Binding-site contacts:
Ligand atom C7 contacts residue VAL86 of chain 1.A at 4.1 Å (hydrophobic).
Ligand atom O2P contacts residue GLY9 of chain 1.A at 3.5 Å.
Ligand atom C8 contacts residue GLN101 of chain 1.A at 4.2 Å.
Ligand atom C6 contacts residue GLN101 of chain 1.A at 3.5 Å.
Ligand atom C5 contacts residue THR10 of chain 1.A at 3.7 Å.
Ligand atom P contacts residue GLY9 of chain 1.A at 3.9 Å.
Ligand atom C7 contacts residue GLY102 of chain 1.A at 3.6 Å.
Ligand atom N contacts residue GLN101 of chain 1.A at 4.1 Å.
Ligand atom C7 contacts residue GLN101 of chain 1.A at 3.7 Å.
Ligand atom O4P contacts residue THR10 of chain 1.A at 4.0 Å.
Ligand atom O1P contacts residue GLY9 of chain 1.A at 3.5 Å.
Ligand atom C6 contacts residue GLY9 of chain 1.A at 3.7 Å.
Ligand atom C6 contacts residue GLY102 of chain 1.A at 3.3 Å.
Ligand atom O4P contacts residue GLY9 of chain 1.A at 3.8 Å.
Ligand atom C7 contacts residue LYS104 of chain 1.A at 4.0 Å.
Ligand atom C4 contacts residue THR10 of chain 1.A at 3.8 Å.
Ligand atom N contacts residue GLY9 of chain 1.A at 3.8 Å.
Ligand atom C7 contacts residue THR103 of chain 1.A at 4.3 Å.
Ligand atom C5 contacts residue LYS104 of chain 1.A at 4.4 Å.
Ligand atom O1P contacts residue THR10 of chain 1.A at 2.8 Å (h-bond).
Ligand atom C5 contacts residue GLY9 of chain 1.A at 3.3 Å.
Ligand atom C7 contacts residue GLY9 of chain 1.A at 3.8 Å.
Ligand atom P contacts residue THR10 of chain 1.A at 4.0 Å.
Ligand atom N contacts residue GLY102 of chain 1.A at 4.1 Å.
Ligand atom C4 contacts residue GLY9 of chain 1.A at 4.1 Å.

A small-molecule ligand and the protein it binds are described below.
Small molecule (SMILES): CCC(=O)OC[C@H](COP(=O)(O)OCC[N+](C)(C)C)OC(=O)CC

Sequence of chain 1.A:
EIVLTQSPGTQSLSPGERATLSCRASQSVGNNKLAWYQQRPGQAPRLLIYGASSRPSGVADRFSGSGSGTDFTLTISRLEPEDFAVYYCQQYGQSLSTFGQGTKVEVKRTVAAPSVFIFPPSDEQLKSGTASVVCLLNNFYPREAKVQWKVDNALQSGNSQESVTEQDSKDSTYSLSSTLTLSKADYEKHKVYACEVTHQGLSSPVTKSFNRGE